Sequence of chain 35.A:
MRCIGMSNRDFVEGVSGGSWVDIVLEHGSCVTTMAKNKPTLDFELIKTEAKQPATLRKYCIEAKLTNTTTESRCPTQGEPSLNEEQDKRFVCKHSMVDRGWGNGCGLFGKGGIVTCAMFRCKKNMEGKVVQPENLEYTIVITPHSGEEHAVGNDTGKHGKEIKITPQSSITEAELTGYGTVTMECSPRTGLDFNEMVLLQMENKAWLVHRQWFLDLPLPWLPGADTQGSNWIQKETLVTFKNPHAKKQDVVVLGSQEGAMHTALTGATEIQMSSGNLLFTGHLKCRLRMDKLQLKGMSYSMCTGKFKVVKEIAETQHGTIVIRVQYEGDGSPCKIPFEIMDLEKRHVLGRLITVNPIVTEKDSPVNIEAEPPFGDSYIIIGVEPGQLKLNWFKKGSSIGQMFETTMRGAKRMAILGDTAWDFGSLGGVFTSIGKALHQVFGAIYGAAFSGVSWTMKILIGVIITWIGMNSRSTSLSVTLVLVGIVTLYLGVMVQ

Binding-site contacts:
Ligand atom N2 contacts residue ASN153 of chain 35.A at 2.9 Å (h-bond).
Ligand atom O7 contacts residue ASN153 of chain 35.A at 4.0 Å.
Ligand atom C1 contacts residue THR155 of chain 35.A at 3.9 Å.
Ligand atom C1 contacts residue HIS158 of chain 35.A at 4.0 Å.
Ligand atom C1 contacts residue ASN153 of chain 35.A at 1.4 Å.
Ligand atom C2 contacts residue ASN153 of chain 35.A at 2.5 Å.
Ligand atom C6 contacts residue LYS157 of chain 35.A at 3.8 Å.
Ligand atom C5 contacts residue HIS158 of chain 35.A at 4.1 Å.
Ligand atom C2 contacts residue HIS149 of chain 35.A at 3.6 Å.
Ligand atom C8 contacts residue TRP101 of chain 35.C at 3.6 Å (hydrophobic).
Ligand atom N2 contacts residue HIS149 of chain 35.A at 4.3 Å.
Ligand atom C5 contacts residue LYS157 of chain 35.A at 4.1 Å.
Ligand atom C1 contacts residue HIS149 of chain 35.A at 4.0 Å.
Ligand atom O5 contacts residue HIS158 of chain 35.A at 3.1 Å.
Ligand atom O5 contacts residue THR155 of chain 35.A at 4.3 Å.
Ligand atom O5 contacts residue HIS149 of chain 35.A at 4.1 Å.
Ligand atom C7 contacts residue HIS149 of chain 35.A at 4.2 Å.
Ligand atom C4 contacts residue ASN153 of chain 35.A at 4.2 Å.
Ligand atom C7 contacts residue ASN153 of chain 35.A at 3.7 Å.
Ligand atom O7 contacts residue HIS149 of chain 35.A at 3.3 Å.
Ligand atom O5 contacts residue ASN153 of chain 35.A at 2.4 Å (h-bond).
Ligand atom C8 contacts residue GLY102 of chain 35.C at 3.3 Å.
Ligand atom C3 contacts residue ASN153 of chain 35.A at 3.8 Å.
Ligand atom O3 contacts residue HIS149 of chain 35.A at 4.4 Å.
Ligand atom C5 contacts residue ASN153 of chain 35.A at 3.7 Å.
Ligand atom C8 contacts residue ASN103 of chain 35.C at 4.5 Å.
Ligand atom C6 contacts residue HIS158 of chain 35.A at 3.8 Å.
Ligand atom O6 contacts residue LYS157 of chain 35.A at 3.8 Å.

This small molecule binds to this protein.
Small molecule (SMILES): CC(=O)N[C@@H]1[C@@H](O)[C@H](O)[C@@H](CO)O[C@H]1O

Sequence of chain 35.C:
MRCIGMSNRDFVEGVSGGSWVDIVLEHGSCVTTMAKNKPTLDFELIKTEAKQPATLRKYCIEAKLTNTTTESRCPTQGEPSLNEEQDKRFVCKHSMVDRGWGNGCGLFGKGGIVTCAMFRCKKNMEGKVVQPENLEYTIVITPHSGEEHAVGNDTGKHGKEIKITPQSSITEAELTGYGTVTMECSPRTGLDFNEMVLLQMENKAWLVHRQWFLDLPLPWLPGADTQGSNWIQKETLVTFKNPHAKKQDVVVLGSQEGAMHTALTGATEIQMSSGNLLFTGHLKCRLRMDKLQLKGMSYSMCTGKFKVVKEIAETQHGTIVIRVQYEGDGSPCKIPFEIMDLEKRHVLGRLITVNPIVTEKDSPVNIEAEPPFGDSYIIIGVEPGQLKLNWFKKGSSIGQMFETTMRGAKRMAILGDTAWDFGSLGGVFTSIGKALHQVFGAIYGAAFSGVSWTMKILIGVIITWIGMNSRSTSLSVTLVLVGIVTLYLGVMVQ